Sequence of chain 1.I:
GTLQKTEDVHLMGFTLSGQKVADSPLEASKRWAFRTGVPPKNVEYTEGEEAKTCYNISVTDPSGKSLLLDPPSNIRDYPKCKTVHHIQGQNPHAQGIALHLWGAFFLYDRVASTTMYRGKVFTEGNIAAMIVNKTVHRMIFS

A small-molecule ligand and the protein it binds are described below.
Small molecule (SMILES): CC(=O)N[C@H]1[C@H](O[C@H]2[C@H](O)[C@@H](NC(C)=O)CO[C@@H]2CO)O[C@H](CO)[C@@H](O[C@@H]2O[C@H](CO)[C@@H](O)[C@H](O[C@H]3O[C@H](CO)[C@@H](O)[C@H](O)[C@@H]3O)[C@@H]2O)[C@@H]1O

Binding-site contacts:
Ligand atom C1 contacts residue ASN129 of chain 1.J at 1.4 Å.
Ligand atom C8 contacts residue ASN129 of chain 1.J at 3.8 Å.
Ligand atom C6 contacts residue TRP124 of chain 1.I at 4.2 Å (hydrophobic).
Ligand atom C4 contacts residue TRP124 of chain 1.I at 3.9 Å (hydrophobic).
Ligand atom C8 contacts residue TRP124 of chain 1.I at 3.8 Å (hydrophobic).
Ligand atom N2 contacts residue TRP124 of chain 1.I at 4.2 Å.
Ligand atom O7 contacts residue ALA126 of chain 1.I at 3.9 Å.
Ligand atom O7 contacts residue ASN148 of chain 1.I at 3.6 Å.
Ligand atom C5 contacts residue GLN41 of chain 1.I at 4.4 Å.
Ligand atom C3 contacts residue TRP124 of chain 1.I at 4.0 Å (hydrophobic).
Ligand atom C5 contacts residue ASN129 of chain 1.J at 3.6 Å.
Ligand atom O7 contacts residue TRP124 of chain 1.I at 4.2 Å.
Ligand atom O5 contacts residue TRP124 of chain 1.I at 4.4 Å.
Ligand atom C2 contacts residue ASN129 of chain 1.J at 2.6 Å.
Ligand atom O5 contacts residue GLN41 of chain 1.I at 3.2 Å (h-bond).
Ligand atom O7 contacts residue ASN129 of chain 1.J at 4.0 Å.
Ligand atom C7 contacts residue ASN148 of chain 1.I at 4.2 Å.
Ligand atom C3 contacts residue ASN129 of chain 1.J at 3.9 Å.
Ligand atom C2 contacts residue TRP124 of chain 1.I at 4.2 Å (hydrophobic).
Ligand atom C1 contacts residue GLN41 of chain 1.I at 3.7 Å.
Ligand atom O6 contacts residue TRP124 of chain 1.I at 3.9 Å.
Ligand atom O6 contacts residue GLN41 of chain 1.I at 3.7 Å.
Ligand atom C8 contacts residue GLY125 of chain 1.I at 4.2 Å.
Ligand atom C7 contacts residue TRP124 of chain 1.I at 4.0 Å (hydrophobic).
Ligand atom C8 contacts residue ASN148 of chain 1.I at 3.8 Å.
Ligand atom C5 contacts residue TRP124 of chain 1.I at 3.8 Å (hydrophobic).
Ligand atom O5 contacts residue ASN129 of chain 1.J at 2.4 Å (h-bond).
Ligand atom C8 contacts residue ALA132 of chain 1.J at 4.2 Å (hydrophobic).
Ligand atom C1 contacts residue TRP124 of chain 1.I at 4.0 Å (hydrophobic).
Ligand atom O4 contacts residue TRP124 of chain 1.I at 4.2 Å.
Ligand atom N2 contacts residue ASN129 of chain 1.J at 3.0 Å (h-bond).
Ligand atom C7 contacts residue ASN129 of chain 1.J at 3.7 Å.
Ligand atom C8 contacts residue ALA126 of chain 1.I at 4.3 Å (hydrophobic).
Ligand atom O3 contacts residue TRP124 of chain 1.I at 3.5 Å.
Ligand atom C8 contacts residue TRP97 of chain 1.N at 3.5 Å (hydrophobic).
Ligand atom O6 contacts residue LEU123 of chain 1.I at 4.4 Å.
Ligand atom C4 contacts residue ASN129 of chain 1.J at 4.3 Å.

Sequence of chain 1.J:
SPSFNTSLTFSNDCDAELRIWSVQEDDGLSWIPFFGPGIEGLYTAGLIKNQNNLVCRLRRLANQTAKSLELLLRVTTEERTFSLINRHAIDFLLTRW

Sequence of chain 1.N:
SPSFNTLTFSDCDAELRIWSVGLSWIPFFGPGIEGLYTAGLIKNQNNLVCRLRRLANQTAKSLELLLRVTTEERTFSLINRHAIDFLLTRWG